The protein below binds the small molecule below.
Small molecule (SMILES): CC(=O)N[C@@H]1[C@@H](O)[C@H](O)[C@@H](CO)O[C@H]1O

Sequence of chain 9.E:
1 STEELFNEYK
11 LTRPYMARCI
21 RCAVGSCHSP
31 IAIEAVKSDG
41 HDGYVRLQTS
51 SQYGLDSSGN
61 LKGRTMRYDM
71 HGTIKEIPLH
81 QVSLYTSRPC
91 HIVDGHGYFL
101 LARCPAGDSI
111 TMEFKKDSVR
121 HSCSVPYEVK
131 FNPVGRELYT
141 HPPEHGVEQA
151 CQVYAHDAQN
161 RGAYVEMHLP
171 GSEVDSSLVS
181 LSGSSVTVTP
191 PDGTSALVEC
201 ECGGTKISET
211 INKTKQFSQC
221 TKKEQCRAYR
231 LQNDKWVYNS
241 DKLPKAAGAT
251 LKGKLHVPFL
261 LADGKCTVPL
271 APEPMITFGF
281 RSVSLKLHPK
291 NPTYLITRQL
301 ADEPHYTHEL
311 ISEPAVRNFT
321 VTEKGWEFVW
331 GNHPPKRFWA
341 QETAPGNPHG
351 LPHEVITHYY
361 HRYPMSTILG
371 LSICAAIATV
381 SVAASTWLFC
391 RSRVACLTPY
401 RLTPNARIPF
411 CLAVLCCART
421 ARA

Binding-site contacts:
Ligand atom O6 contacts residue SER284 of chain 9.E at 2.9 Å (h-bond).
Ligand atom O6 contacts residue ASN318 of chain 9.E at 3.3 Å.
Ligand atom O5 contacts residue SER284 of chain 9.E at 4.4 Å.
Ligand atom O4 contacts residue ASN318 of chain 9.E at 4.4 Å.
Ligand atom C5 contacts residue SER284 of chain 9.E at 4.5 Å.
Ligand atom C6 contacts residue SER284 of chain 9.E at 3.2 Å.
Ligand atom C6 contacts residue ASN318 of chain 9.E at 3.3 Å.